Binding-site contacts:
Ligand atom C1 contacts residue ASN397 of chain 1.B at 1.4 Å.
Ligand atom C2 contacts residue ASN397 of chain 1.B at 2.5 Å.
Ligand atom C3 contacts residue ASN397 of chain 1.B at 3.8 Å.
Ligand atom C7 contacts residue ASN397 of chain 1.B at 3.3 Å.
Ligand atom C5 contacts residue ASN397 of chain 1.B at 3.6 Å.
Ligand atom O7 contacts residue ASN397 of chain 1.B at 3.4 Å (h-bond).
Ligand atom C8 contacts residue GLU453 of chain 1.A at 3.5 Å.
Ligand atom N2 contacts residue ASN397 of chain 1.B at 2.9 Å (h-bond).
Ligand atom C4 contacts residue ASN397 of chain 1.B at 4.3 Å.
Ligand atom O5 contacts residue ASN397 of chain 1.B at 2.3 Å (h-bond).
Ligand atom C8 contacts residue ASN397 of chain 1.B at 4.4 Å.

Sequence of chain 1.B:
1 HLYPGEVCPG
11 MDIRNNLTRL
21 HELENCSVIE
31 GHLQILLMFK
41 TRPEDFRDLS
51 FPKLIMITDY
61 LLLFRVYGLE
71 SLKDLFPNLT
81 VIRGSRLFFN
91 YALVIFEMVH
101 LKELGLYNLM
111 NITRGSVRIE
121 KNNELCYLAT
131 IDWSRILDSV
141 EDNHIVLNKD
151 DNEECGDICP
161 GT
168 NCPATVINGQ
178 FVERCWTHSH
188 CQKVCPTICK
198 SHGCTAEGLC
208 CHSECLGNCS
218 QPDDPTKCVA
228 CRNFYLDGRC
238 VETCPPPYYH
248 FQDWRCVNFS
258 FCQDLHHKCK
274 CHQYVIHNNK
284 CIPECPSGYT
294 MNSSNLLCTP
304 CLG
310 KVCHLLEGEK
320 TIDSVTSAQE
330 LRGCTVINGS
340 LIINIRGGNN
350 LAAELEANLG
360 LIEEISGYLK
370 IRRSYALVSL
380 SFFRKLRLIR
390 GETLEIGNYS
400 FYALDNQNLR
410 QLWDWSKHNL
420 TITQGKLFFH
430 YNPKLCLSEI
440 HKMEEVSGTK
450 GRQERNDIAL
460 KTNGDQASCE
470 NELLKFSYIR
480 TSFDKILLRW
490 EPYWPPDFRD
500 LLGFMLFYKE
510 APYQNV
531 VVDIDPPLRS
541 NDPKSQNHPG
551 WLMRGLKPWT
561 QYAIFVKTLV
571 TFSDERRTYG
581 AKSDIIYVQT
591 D

The protein below binds the small molecule below.
Small molecule (SMILES): CC(=O)N[C@H]1[C@H](O[C@H]2[C@H](O)[C@@H](NC(C)=O)CO[C@@H]2CO)O[C@H](CO)[C@@H](O)[C@@H]1O

Sequence of chain 1.A:
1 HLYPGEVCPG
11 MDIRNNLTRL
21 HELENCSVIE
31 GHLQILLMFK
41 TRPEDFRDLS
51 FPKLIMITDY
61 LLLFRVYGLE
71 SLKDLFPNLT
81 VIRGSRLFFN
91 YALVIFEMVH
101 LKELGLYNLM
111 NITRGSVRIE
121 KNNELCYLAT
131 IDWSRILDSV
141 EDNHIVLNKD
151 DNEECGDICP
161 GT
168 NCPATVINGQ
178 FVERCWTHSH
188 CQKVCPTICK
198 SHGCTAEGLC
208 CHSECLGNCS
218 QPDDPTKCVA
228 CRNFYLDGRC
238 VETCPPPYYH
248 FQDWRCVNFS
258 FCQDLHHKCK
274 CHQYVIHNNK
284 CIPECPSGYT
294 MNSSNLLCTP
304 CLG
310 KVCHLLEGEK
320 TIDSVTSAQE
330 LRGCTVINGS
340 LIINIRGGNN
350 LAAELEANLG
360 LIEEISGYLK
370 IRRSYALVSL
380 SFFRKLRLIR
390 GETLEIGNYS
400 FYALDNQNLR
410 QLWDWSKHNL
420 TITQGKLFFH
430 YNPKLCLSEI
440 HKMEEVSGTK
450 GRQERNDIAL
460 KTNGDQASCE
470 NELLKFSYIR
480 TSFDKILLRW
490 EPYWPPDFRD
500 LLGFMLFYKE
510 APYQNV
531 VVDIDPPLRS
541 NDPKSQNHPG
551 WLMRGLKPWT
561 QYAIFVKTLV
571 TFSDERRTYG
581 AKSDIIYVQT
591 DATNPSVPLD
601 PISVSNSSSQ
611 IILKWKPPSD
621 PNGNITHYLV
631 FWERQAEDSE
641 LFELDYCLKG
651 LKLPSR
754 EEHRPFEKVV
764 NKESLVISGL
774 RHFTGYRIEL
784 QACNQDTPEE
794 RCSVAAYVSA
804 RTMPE